Binding-site contacts:
Ligand atom C3 contacts residue ASN122 of chain 1.A at 3.8 Å.
Ligand atom O7 contacts residue GLU154 of chain 1.A at 4.0 Å.
Ligand atom C4 contacts residue ASN122 of chain 1.A at 4.2 Å.
Ligand atom C8 contacts residue SER151 of chain 1.A at 4.0 Å.
Ligand atom C7 contacts residue ASN122 of chain 1.A at 3.3 Å.
Ligand atom C5 contacts residue ASN122 of chain 1.A at 3.7 Å.
Ligand atom C8 contacts residue ASN122 of chain 1.A at 4.4 Å.
Ligand atom N2 contacts residue ASN122 of chain 1.A at 2.8 Å (h-bond).
Ligand atom C6 contacts residue ASN125 of chain 1.A at 4.2 Å.
Ligand atom C8 contacts residue VAL171 of chain 1.A at 4.2 Å (hydrophobic).
Ligand atom C5 contacts residue ASN125 of chain 1.A at 4.2 Å.
Ligand atom C2 contacts residue THR124 of chain 1.A at 4.4 Å.
Ligand atom C1 contacts residue THR124 of chain 1.A at 3.8 Å.
Ligand atom C2 contacts residue ASN122 of chain 1.A at 2.4 Å.
Ligand atom N2 contacts residue THR124 of chain 1.A at 4.3 Å.
Ligand atom C1 contacts residue ASN122 of chain 1.A at 1.4 Å.
Ligand atom O5 contacts residue ASN125 of chain 1.A at 4.3 Å.
Ligand atom O5 contacts residue ASN122 of chain 1.A at 2.4 Å (h-bond).
Ligand atom O7 contacts residue ASN122 of chain 1.A at 3.3 Å (h-bond).

Sequence of chain 1.A:
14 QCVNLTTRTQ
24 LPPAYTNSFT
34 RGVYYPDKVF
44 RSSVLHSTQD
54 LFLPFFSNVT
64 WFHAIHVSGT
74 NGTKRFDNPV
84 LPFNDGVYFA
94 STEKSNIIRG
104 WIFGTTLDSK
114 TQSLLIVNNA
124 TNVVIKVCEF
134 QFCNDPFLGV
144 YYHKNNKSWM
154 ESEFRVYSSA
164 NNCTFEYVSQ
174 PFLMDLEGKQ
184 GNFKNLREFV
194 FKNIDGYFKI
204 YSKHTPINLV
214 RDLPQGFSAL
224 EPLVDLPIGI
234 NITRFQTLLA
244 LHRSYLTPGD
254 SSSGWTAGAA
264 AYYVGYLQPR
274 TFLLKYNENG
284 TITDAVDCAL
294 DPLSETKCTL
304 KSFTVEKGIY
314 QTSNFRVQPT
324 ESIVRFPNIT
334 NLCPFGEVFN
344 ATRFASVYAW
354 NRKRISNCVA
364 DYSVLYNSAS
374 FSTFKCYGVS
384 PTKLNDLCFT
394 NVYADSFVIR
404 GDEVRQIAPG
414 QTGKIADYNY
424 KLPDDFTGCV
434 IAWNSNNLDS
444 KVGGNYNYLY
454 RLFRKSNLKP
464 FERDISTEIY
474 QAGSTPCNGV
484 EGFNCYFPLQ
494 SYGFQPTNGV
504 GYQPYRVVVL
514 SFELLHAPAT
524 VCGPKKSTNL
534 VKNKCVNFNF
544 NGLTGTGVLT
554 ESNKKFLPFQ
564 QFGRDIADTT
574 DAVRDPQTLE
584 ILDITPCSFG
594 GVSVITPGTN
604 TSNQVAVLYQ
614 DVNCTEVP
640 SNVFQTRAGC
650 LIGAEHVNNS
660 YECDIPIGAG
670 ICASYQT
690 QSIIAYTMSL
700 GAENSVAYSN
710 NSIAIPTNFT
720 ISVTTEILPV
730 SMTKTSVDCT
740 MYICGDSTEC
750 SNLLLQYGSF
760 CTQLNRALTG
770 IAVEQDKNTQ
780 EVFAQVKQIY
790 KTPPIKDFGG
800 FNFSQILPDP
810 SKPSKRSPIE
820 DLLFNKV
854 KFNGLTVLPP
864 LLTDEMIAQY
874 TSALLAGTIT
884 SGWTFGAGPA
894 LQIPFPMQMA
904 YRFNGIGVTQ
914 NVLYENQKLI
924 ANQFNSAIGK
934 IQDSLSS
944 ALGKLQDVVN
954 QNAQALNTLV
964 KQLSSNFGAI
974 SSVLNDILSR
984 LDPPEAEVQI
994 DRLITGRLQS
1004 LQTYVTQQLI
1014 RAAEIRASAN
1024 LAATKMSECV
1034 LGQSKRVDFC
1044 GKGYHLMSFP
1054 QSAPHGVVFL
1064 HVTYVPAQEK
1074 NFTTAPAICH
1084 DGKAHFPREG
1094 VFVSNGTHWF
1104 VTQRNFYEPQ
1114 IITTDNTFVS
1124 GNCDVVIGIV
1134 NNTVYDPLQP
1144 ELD

The small molecule below binds the protein below.
Small molecule (SMILES): CC(=O)N[C@H]1[C@H](O[C@H]2[C@H](O)[C@@H](NC(C)=O)CO[C@@H]2CO)O[C@H](CO)[C@@H](O)[C@@H]1O